Sequence of chain 1.A:
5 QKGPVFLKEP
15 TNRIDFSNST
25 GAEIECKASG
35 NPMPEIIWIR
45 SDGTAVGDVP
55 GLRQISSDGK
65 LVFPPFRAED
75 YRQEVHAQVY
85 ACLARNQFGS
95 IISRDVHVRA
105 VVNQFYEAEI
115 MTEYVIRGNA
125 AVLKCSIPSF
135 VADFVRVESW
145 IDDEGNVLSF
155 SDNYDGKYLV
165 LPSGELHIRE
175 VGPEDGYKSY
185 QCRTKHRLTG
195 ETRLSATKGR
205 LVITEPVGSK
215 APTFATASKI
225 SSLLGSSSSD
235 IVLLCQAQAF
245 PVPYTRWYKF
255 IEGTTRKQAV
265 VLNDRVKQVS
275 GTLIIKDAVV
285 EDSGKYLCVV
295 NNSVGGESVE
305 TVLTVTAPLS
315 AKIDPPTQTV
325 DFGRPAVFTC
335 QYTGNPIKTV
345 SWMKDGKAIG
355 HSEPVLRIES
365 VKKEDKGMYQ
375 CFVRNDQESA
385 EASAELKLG

This protein binds this small molecule.
Small molecule (SMILES): CC(=O)N[C@H]1[C@H](O[C@H]2[C@H](O)[C@@H](NC(C)=O)CO[C@@H]2CO)O[C@H](CO)[C@@H](O)[C@@H]1O

Binding-site contacts:
Ligand atom C2 contacts residue PHE70 of chain 1.A at 3.9 Å (hydrophobic).
Ligand atom O7 contacts residue PHE109 of chain 1.A at 4.2 Å.
Ligand atom C5 contacts residue ASN22 of chain 1.A at 3.7 Å.
Ligand atom C8 contacts residue ASN22 of chain 1.A at 3.9 Å.
Ligand atom C8 contacts residue ASN107 of chain 1.A at 3.7 Å.
Ligand atom O7 contacts residue ARG71 of chain 1.A at 3.5 Å.
Ligand atom O6 contacts residue VAL106 of chain 1.A at 3.0 Å.
Ligand atom N2 contacts residue PHE70 of chain 1.A at 3.5 Å (h-bond).
Ligand atom C5 contacts residue VAL106 of chain 1.A at 4.3 Å (hydrophobic).
Ligand atom C1 contacts residue ASN22 of chain 1.A at 1.4 Å.
Ligand atom C8 contacts residue SER23 of chain 1.A at 3.8 Å.
Ligand atom O7 contacts residue ASN107 of chain 1.A at 4.3 Å.
Ligand atom C7 contacts residue ASN22 of chain 1.A at 3.7 Å.
Ligand atom C2 contacts residue SER23 of chain 1.A at 3.7 Å.
Ligand atom N2 contacts residue ASN22 of chain 1.A at 2.8 Å (h-bond).
Ligand atom C4 contacts residue ASN22 of chain 1.A at 4.3 Å.
Ligand atom C3 contacts residue SER23 of chain 1.A at 3.9 Å.
Ligand atom O6 contacts residue ALA72 of chain 1.A at 4.2 Å.
Ligand atom N2 contacts residue SER23 of chain 1.A at 3.0 Å (h-bond).
Ligand atom C7 contacts residue PHE70 of chain 1.A at 3.3 Å (hydrophobic).
Ligand atom O5 contacts residue VAL106 of chain 1.A at 3.6 Å.
Ligand atom C8 contacts residue PHE70 of chain 1.A at 3.8 Å (hydrophobic).
Ligand atom C3 contacts residue ASN22 of chain 1.A at 3.8 Å.
Ligand atom O5 contacts residue ASN22 of chain 1.A at 2.4 Å (h-bond).
Ligand atom C1 contacts residue PHE70 of chain 1.A at 3.9 Å (hydrophobic).
Ligand atom O6 contacts residue ASN107 of chain 1.A at 3.2 Å (h-bond).
Ligand atom C7 contacts residue ARG71 of chain 1.A at 4.3 Å.
Ligand atom C7 contacts residue PHE109 of chain 1.A at 3.6 Å (hydrophobic).
Ligand atom C8 contacts residue PRO69 of chain 1.A at 4.1 Å (hydrophobic).
Ligand atom O7 contacts residue ASN22 of chain 1.A at 4.2 Å.
Ligand atom C6 contacts residue ASN107 of chain 1.A at 4.2 Å.
Ligand atom C1 contacts residue SER23 of chain 1.A at 3.7 Å.
Ligand atom C6 contacts residue VAL106 of chain 1.A at 4.0 Å (hydrophobic).
Ligand atom C2 contacts residue ASN22 of chain 1.A at 2.5 Å.
Ligand atom O3 contacts residue PHE109 of chain 1.A at 3.4 Å.
Ligand atom C7 contacts residue SER23 of chain 1.A at 4.0 Å.
Ligand atom N2 contacts residue PHE109 of chain 1.A at 3.6 Å.
Ligand atom C8 contacts residue PHE109 of chain 1.A at 3.5 Å (hydrophobic).
Ligand atom O7 contacts residue PHE70 of chain 1.A at 3.3 Å (h-bond).
Ligand atom C8 contacts residue GLN108 of chain 1.A at 4.0 Å.